Sequence of chain 1.A:
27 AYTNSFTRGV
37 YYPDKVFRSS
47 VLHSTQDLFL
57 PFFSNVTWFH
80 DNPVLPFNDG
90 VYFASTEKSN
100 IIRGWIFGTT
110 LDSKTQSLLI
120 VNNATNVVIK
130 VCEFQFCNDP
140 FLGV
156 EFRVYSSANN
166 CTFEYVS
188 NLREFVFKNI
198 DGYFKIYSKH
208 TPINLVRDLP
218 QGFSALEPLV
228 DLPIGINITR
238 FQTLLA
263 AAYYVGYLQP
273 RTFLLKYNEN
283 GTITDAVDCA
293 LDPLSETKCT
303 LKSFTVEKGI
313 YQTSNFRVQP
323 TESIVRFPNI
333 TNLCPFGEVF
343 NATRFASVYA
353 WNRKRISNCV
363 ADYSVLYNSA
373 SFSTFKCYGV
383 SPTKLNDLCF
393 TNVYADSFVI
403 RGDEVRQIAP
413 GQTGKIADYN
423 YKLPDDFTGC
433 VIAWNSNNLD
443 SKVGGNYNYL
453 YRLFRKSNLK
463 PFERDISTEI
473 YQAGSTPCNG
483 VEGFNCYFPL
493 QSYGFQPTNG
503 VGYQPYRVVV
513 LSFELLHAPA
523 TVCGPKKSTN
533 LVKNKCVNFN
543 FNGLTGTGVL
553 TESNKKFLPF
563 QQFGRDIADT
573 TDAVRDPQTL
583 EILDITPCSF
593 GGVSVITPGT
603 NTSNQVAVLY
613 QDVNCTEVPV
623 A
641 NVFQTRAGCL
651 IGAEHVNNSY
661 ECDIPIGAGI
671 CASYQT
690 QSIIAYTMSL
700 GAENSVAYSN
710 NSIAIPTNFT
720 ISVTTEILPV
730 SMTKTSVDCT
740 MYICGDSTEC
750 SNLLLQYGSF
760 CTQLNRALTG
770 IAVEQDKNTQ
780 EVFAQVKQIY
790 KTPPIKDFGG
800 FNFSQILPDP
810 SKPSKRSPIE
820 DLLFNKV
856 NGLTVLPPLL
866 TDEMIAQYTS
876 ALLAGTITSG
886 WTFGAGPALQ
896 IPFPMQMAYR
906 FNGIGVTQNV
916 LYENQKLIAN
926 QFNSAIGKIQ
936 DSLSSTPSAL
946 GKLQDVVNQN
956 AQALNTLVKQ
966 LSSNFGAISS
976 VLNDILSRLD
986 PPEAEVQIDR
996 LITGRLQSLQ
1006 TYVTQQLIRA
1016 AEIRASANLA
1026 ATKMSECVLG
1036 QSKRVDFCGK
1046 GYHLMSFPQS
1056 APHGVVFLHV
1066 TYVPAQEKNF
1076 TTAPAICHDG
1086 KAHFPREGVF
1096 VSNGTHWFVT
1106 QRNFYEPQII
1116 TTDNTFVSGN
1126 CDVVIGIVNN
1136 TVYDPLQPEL

Binding-site contacts:
Ligand atom O7 contacts residue ALA123 of chain 1.A at 4.2 Å.
Ligand atom C5 contacts residue ASN125 of chain 1.A at 4.0 Å.
Ligand atom C3 contacts residue ASN122 of chain 1.A at 3.7 Å.
Ligand atom C5 contacts residue ASN122 of chain 1.A at 3.6 Å.
Ligand atom C2 contacts residue ASN122 of chain 1.A at 2.5 Å.
Ligand atom C4 contacts residue ASN125 of chain 1.A at 4.1 Å.
Ligand atom C8 contacts residue ASN122 of chain 1.A at 3.5 Å.
Ligand atom C7 contacts residue ASN122 of chain 1.A at 3.3 Å.
Ligand atom C1 contacts residue ASN122 of chain 1.A at 1.4 Å.
Ligand atom O5 contacts residue ASN122 of chain 1.A at 2.3 Å (h-bond).
Ligand atom O7 contacts residue ASN122 of chain 1.A at 3.8 Å.
Ligand atom N2 contacts residue ASN122 of chain 1.A at 3.2 Å.
Ligand atom O3 contacts residue ASN122 of chain 1.A at 3.9 Å.
Ligand atom O4 contacts residue ASN125 of chain 1.A at 3.0 Å (h-bond).
Ligand atom C4 contacts residue ASN122 of chain 1.A at 4.2 Å.
Ligand atom C6 contacts residue VAL127 of chain 1.A at 4.5 Å (hydrophobic).
Ligand atom C5 contacts residue VAL127 of chain 1.A at 4.4 Å (hydrophobic).

A protein and the small-molecule ligand that binds it are described below.
Small molecule (SMILES): CC(=O)N[C@@H]1[C@@H](O)[C@H](O)[C@@H](CO)O[C@H]1O